Sequence of chain 1.C:
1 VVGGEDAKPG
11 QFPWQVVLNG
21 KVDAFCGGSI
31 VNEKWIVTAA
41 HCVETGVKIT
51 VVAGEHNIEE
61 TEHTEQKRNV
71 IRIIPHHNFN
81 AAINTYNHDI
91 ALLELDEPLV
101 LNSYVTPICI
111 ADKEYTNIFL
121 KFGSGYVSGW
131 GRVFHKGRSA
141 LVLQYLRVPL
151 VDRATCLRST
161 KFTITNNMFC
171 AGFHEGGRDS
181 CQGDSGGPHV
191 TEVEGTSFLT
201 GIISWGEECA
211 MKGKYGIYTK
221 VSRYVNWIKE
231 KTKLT

Binding-site contacts:
Ligand atom CZ contacts residue PHE162 of chain 1.C at 3.6 Å (hydrophobic).
Ligand atom O contacts residue TRP205 of chain 1.C at 3.2 Å.
Ligand atom CB contacts residue TYR86 of chain 1.C at 3.3 Å (hydrophobic).
Ligand atom NH1 contacts residue GLU208 of chain 1.C at 3.0 Å (salt-bridge).
Ligand atom O contacts residue GLN182 of chain 1.C at 3.2 Å (h-bond).
Ligand atom NH2 contacts residue ASP179 of chain 1.C at 3.2 Å (salt-bridge).
Ligand atom N contacts residue HIS41 of chain 1.C at 3.1 Å (h-bond).
Ligand atom C contacts residue HIS41 of chain 1.C at 3.5 Å.
Ligand atom NH1 contacts residue SER180 of chain 1.C at 3.6 Å.
Ligand atom CB contacts residue SER204 of chain 1.C at 3.6 Å.
Ligand atom N contacts residue SER204 of chain 1.C at 2.8 Å (h-bond).
Ligand atom CA contacts residue SER204 of chain 1.C at 3.7 Å.
Ligand atom NE contacts residue GLY206 of chain 1.C at 3.6 Å.
Ligand atom CB contacts residue HIS41 of chain 1.C at 3.7 Å.
Ligand atom CD contacts residue TRP205 of chain 1.C at 3.6 Å (hydrophobic).
Ligand atom O contacts residue SER185 of chain 1.C at 2.3 Å (h-bond).
Ligand atom CA contacts residue SER204 of chain 1.C at 3.6 Å.
Ligand atom C contacts residue SER204 of chain 1.C at 3.7 Å.
Ligand atom O contacts residue GLY183 of chain 1.C at 3.0 Å (h-bond).
Ligand atom CB contacts residue SER185 of chain 1.C at 2.7 Å.
Ligand atom NH2 contacts residue SER180 of chain 1.C at 2.9 Å (h-bond).
Ligand atom CE2 contacts residue PHE162 of chain 1.C at 3.3 Å (hydrophobic).
Ligand atom CA contacts residue GLY206 of chain 1.C at 3.5 Å.
Ligand atom CZ contacts residue SER180 of chain 1.C at 3.5 Å.
Ligand atom NE contacts residue TRP205 of chain 1.C at 3.7 Å.
Ligand atom OXT contacts residue SER185 of chain 1.C at 2.5 Å (h-bond).
Ligand atom OXT contacts residue HIS41 of chain 1.C at 1.5 Å (h-bond).
Ligand atom C contacts residue HIS41 of chain 1.C at 2.6 Å.
Ligand atom CD1 contacts residue TYR86 of chain 1.C at 3.3 Å (hydrophobic).
Ligand atom CA contacts residue HIS41 of chain 1.C at 3.4 Å.
Ligand atom O contacts residue GLY206 of chain 1.C at 3.1 Å (h-bond).
Ligand atom CG contacts residue TYR86 of chain 1.C at 3.5 Å (hydrophobic).
Ligand atom NH1 contacts residue ASP179 of chain 1.C at 2.9 Å (salt-bridge).
Ligand atom C contacts residue SER185 of chain 1.C at 1.5 Å.
Ligand atom CD2 contacts residue PHE162 of chain 1.C at 3.6 Å (hydrophobic).
Ligand atom CA contacts residue SER185 of chain 1.C at 2.4 Å.
Ligand atom N contacts residue SER185 of chain 1.C at 3.1 Å (h-bond).
Ligand atom CB contacts residue GLY206 of chain 1.C at 3.5 Å.
Ligand atom N contacts residue GLY206 of chain 1.C at 2.7 Å (h-bond).
Ligand atom NH2 contacts residue GLY216 of chain 1.C at 3.5 Å.

The protein below binds the small molecule below.
Small molecule (SMILES): NC(N)=NCCC[C@H](NC(=O)[C@@H]1CCCN1C(=O)[C@H](N)Cc1ccccc1)C(O)O